The small molecule below binds the protein below.
Small molecule (SMILES): CC(=O)N[C@H]1[C@H](O[C@H]2[C@H](O)[C@@H](NC(C)=O)CO[C@@H]2CO)O[C@H](CO)[C@@H](O[C@@H]2O[C@H](CO)[C@@H](O)[C@H](O)[C@@H]2O)[C@@H]1O

Binding-site contacts:
Ligand atom C6 contacts residue PHE57 of chain 3.D at 3.6 Å (hydrophobic).
Ligand atom C1 contacts residue ASN75 of chain 3.D at 1.6 Å.
Ligand atom O3 contacts residue PRO53 of chain 3.D at 3.8 Å.
Ligand atom C1 contacts residue PHE57 of chain 3.D at 4.0 Å (hydrophobic).
Ligand atom C1 contacts residue HIS78 of chain 3.D at 4.1 Å.
Ligand atom O4 contacts residue PHE57 of chain 3.D at 4.5 Å.
Ligand atom C2 contacts residue PHE57 of chain 3.D at 4.0 Å (hydrophobic).
Ligand atom C1 contacts residue SER77 of chain 3.D at 3.5 Å.
Ligand atom N2 contacts residue ASN75 of chain 3.D at 3.1 Å (h-bond).
Ligand atom C6 contacts residue HIS78 of chain 3.D at 3.7 Å.
Ligand atom C4 contacts residue ASN75 of chain 3.D at 4.3 Å.
Ligand atom O5 contacts residue SER77 of chain 3.D at 3.6 Å (h-bond).
Ligand atom C3 contacts residue PRO53 of chain 3.D at 3.6 Å (hydrophobic).
Ligand atom C6 contacts residue PRO53 of chain 3.D at 4.3 Å (hydrophobic).
Ligand atom C4 contacts residue PHE57 of chain 3.D at 3.9 Å (hydrophobic).
Ligand atom O7 contacts residue ASN75 of chain 3.D at 3.7 Å.
Ligand atom O6 contacts residue PHE54 of chain 3.D at 4.0 Å.
Ligand atom O6 contacts residue HIS78 of chain 3.D at 2.8 Å (h-bond).
Ligand atom C7 contacts residue PRO53 of chain 3.D at 3.8 Å (hydrophobic).
Ligand atom C2 contacts residue ASN75 of chain 3.D at 2.8 Å.
Ligand atom O5 contacts residue ASN75 of chain 3.D at 2.4 Å (h-bond).
Ligand atom C5 contacts residue HIS78 of chain 3.D at 3.8 Å.
Ligand atom N2 contacts residue PRO53 of chain 3.D at 2.9 Å (h-bond).
Ligand atom C5 contacts residue SER77 of chain 3.D at 3.7 Å.
Ligand atom C8 contacts residue PHE54 of chain 3.D at 3.5 Å (hydrophobic).
Ligand atom O5 contacts residue HIS78 of chain 3.D at 3.2 Å (h-bond).
Ligand atom C7 contacts residue ASN75 of chain 3.D at 3.6 Å.
Ligand atom O6 contacts residue PHE58 of chain 3.D at 3.8 Å.
Ligand atom O5 contacts residue PHE57 of chain 3.D at 3.5 Å.
Ligand atom C3 contacts residue ASN75 of chain 3.D at 4.0 Å.
Ligand atom O6 contacts residue SER77 of chain 3.D at 4.2 Å.
Ligand atom C5 contacts residue ASN75 of chain 3.D at 3.7 Å.
Ligand atom C1 contacts residue PRO53 of chain 3.D at 4.0 Å (hydrophobic).
Ligand atom O6 contacts residue PHE57 of chain 3.D at 3.9 Å.
Ligand atom C8 contacts residue PRO53 of chain 3.D at 3.7 Å (hydrophobic).
Ligand atom C2 contacts residue PRO53 of chain 3.D at 3.8 Å (hydrophobic).
Ligand atom C5 contacts residue PHE57 of chain 3.D at 4.1 Å (hydrophobic).

Sequence of chain 3.D:
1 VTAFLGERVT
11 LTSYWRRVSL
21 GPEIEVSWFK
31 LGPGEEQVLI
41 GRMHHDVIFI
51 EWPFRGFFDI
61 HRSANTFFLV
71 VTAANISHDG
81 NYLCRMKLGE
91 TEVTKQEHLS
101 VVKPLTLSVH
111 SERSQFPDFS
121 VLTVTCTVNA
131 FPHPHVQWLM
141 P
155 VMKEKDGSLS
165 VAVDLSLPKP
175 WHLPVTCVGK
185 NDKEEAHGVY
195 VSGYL